Sequence of chain 3.A:
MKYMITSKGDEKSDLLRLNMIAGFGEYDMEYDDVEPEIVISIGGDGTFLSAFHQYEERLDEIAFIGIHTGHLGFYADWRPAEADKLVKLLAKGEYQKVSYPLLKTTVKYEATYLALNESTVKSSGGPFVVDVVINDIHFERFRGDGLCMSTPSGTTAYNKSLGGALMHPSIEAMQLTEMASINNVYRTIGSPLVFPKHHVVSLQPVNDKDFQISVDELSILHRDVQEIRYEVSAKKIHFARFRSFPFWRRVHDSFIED

Sequence of chain 2.A:
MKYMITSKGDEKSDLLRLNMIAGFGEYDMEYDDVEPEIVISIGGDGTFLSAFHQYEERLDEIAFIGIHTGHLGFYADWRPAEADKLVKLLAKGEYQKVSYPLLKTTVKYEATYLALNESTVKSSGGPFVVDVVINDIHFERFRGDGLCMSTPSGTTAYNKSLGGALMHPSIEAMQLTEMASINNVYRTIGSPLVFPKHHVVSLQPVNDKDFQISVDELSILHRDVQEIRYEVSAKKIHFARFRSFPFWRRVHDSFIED

The small molecule below binds the protein below.
Small molecule (SMILES): NC[C@H]1O[C@@H](n2c(Br)nc3c(N)ncnc32)[C@H](O)[C@@H]1O

Binding-site contacts:
Ligand atom BR8 contacts residue LEU49 of chain 3.A at 3.5 Å.
Ligand atom BR8 contacts residue ASP45 of chain 3.A at 3.8 Å.
Ligand atom C6 contacts residue THR161 of chain 3.A at 3.5 Å.
Ligand atom BR8 contacts residue ASN122 of chain 3.A at 4.0 Å.
Ligand atom N5' contacts residue ASP45 of chain 3.A at 2.9 Å (salt-bridge).
Ligand atom N1 contacts residue PHE74 of chain 3.A at 3.5 Å.
Ligand atom N6 contacts residue TYR75 of chain 3.A at 3.7 Å.
Ligand atom C5 contacts residue ASN122 of chain 3.A at 3.9 Å.
Ligand atom O3' contacts residue ARG148 of chain 2.A at 3.8 Å.
Ligand atom N7 contacts residue ALA162 of chain 3.A at 4.2 Å.
Ligand atom N7 contacts residue ASN122 of chain 3.A at 3.0 Å (h-bond).
Ligand atom N6 contacts residue SER158 of chain 3.A at 3.2 Å (h-bond).
Ligand atom C4 contacts residue ASP45 of chain 3.A at 3.7 Å.
Ligand atom C5' contacts residue ASP45 of chain 3.A at 4.1 Å.
Ligand atom N6 contacts residue GLY159 of chain 3.A at 4.0 Å.
Ligand atom N1 contacts residue THR161 of chain 3.A at 2.7 Å (h-bond).
Ligand atom C6 contacts residue SER158 of chain 3.A at 4.2 Å.
Ligand atom C5 contacts residue ASP45 of chain 3.A at 4.0 Å.
Ligand atom N5' contacts residue LEU72 of chain 3.A at 3.9 Å.
Ligand atom N7 contacts residue ASP45 of chain 3.A at 4.0 Å.
Ligand atom N6 contacts residue THR161 of chain 3.A at 3.6 Å (h-bond).
Ligand atom C2 contacts residue THR161 of chain 3.A at 3.4 Å.
Ligand atom BR8 contacts residue GLY46 of chain 3.A at 3.7 Å.
Ligand atom N9 contacts residue ASP45 of chain 3.A at 3.7 Å.
Ligand atom C2 contacts residue PHE74 of chain 3.A at 3.3 Å (hydrophobic).
Ligand atom C6 contacts residue ASN122 of chain 3.A at 4.0 Å.
Ligand atom N3 contacts residue ASP45 of chain 3.A at 3.9 Å.
Ligand atom N6 contacts residue ASN122 of chain 3.A at 3.0 Å (h-bond).
Ligand atom N6 contacts residue ALA162 of chain 3.A at 3.8 Å.
Ligand atom C8 contacts residue ASN122 of chain 3.A at 3.7 Å.
Ligand atom O4' contacts residue ASP45 of chain 3.A at 3.4 Å (salt-bridge).
Ligand atom C2 contacts residue ALA162 of chain 3.A at 4.1 Å (hydrophobic).
Ligand atom C5 contacts residue ALA162 of chain 3.A at 3.8 Å (hydrophobic).
Ligand atom N1 contacts residue ALA162 of chain 3.A at 3.6 Å.
Ligand atom N5' contacts residue GLY73 of chain 3.A at 4.0 Å.
Ligand atom C1' contacts residue ASP45 of chain 3.A at 4.0 Å.
Ligand atom C8 contacts residue ASP45 of chain 3.A at 3.5 Å.
Ligand atom C6 contacts residue ALA162 of chain 3.A at 3.6 Å (hydrophobic).
Ligand atom N7 contacts residue TYR75 of chain 3.A at 4.2 Å.
Ligand atom N3 contacts residue PHE74 of chain 3.A at 4.1 Å.